Sequence of chain 1.E:
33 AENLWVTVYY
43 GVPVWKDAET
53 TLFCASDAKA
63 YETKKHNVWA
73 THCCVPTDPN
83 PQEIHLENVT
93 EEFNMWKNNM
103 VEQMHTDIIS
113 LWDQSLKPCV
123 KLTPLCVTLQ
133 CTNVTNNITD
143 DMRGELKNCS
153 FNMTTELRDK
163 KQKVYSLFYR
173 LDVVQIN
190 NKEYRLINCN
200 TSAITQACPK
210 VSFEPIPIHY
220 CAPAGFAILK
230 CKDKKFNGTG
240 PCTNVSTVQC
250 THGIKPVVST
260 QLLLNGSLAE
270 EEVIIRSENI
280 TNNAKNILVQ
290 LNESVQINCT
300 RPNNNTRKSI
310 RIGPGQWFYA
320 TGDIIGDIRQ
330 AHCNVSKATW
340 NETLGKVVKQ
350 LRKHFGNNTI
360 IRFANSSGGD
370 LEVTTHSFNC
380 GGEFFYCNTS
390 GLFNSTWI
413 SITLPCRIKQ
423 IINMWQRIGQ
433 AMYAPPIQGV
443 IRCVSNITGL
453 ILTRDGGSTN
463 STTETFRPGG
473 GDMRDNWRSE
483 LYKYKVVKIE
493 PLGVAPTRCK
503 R

Binding-site contacts:
Ligand atom C5 contacts residue ASN364 of chain 1.E at 3.8 Å.
Ligand atom N2 contacts residue SER365 of chain 1.E at 3.9 Å.
Ligand atom O4 contacts residue NAG2 of chain 1.Q at 3.2 Å (h-bond).
Ligand atom O7 contacts residue NAG1 of chain 1.Q at 3.1 Å (h-bond).
Ligand atom C7 contacts residue SER365 of chain 1.E at 3.9 Å.
Ligand atom C1 contacts residue ASN364 of chain 1.E at 1.5 Å.
Ligand atom C8 contacts residue SER365 of chain 1.E at 3.3 Å.
Ligand atom C3 contacts residue ASN364 of chain 1.E at 3.9 Å.
Ligand atom C8 contacts residue ASN364 of chain 1.E at 4.4 Å.
Ligand atom C4 contacts residue NAG2 of chain 1.Q at 4.1 Å.
Ligand atom N2 contacts residue ASN364 of chain 1.E at 3.0 Å (h-bond).
Ligand atom O3 contacts residue NAG1 of chain 1.Q at 3.8 Å.
Ligand atom C1 contacts residue SER365 of chain 1.E at 4.4 Å.
Ligand atom C8 contacts residue SER366 of chain 1.E at 3.7 Å.
Ligand atom C2 contacts residue NAG1 of chain 1.Q at 4.4 Å.
Ligand atom C8 contacts residue NAG1 of chain 1.Q at 3.8 Å.
Ligand atom O7 contacts residue SER389 of chain 1.E at 4.5 Å.
Ligand atom C7 contacts residue NAG1 of chain 1.Q at 3.9 Å.
Ligand atom O3 contacts residue NAG2 of chain 1.Q at 3.8 Å.
Ligand atom O5 contacts residue ASN364 of chain 1.E at 2.5 Å (h-bond).
Ligand atom C4 contacts residue NAG1 of chain 1.Q at 4.4 Å.
Ligand atom C7 contacts residue ASN364 of chain 1.E at 3.3 Å.
Ligand atom O7 contacts residue ASN387 of chain 1.E at 4.5 Å.
Ligand atom O7 contacts residue SER365 of chain 1.E at 4.4 Å.
Ligand atom C6 contacts residue NAG2 of chain 1.Q at 4.4 Å.
Ligand atom O7 contacts residue ASN364 of chain 1.E at 3.1 Å (h-bond).
Ligand atom C4 contacts residue ASN364 of chain 1.E at 4.4 Å.
Ligand atom C8 contacts residue THR373 of chain 1.E at 4.4 Å.
Ligand atom C2 contacts residue ASN364 of chain 1.E at 2.5 Å.

The small molecule below binds the protein below.
Small molecule (SMILES): CC(=O)N[C@@H]1[C@@H](O)[C@H](O)[C@@H](CO)O[C@H]1O